This small molecule binds to this protein.
Small molecule (SMILES): CC(=O)N[C@H]1[C@H](O[C@H]2[C@H](O)[C@@H](NC(C)=O)CO[C@@H]2CO)O[C@H](CO)[C@@H](O)[C@@H]1O

Sequence of chain 1.B:
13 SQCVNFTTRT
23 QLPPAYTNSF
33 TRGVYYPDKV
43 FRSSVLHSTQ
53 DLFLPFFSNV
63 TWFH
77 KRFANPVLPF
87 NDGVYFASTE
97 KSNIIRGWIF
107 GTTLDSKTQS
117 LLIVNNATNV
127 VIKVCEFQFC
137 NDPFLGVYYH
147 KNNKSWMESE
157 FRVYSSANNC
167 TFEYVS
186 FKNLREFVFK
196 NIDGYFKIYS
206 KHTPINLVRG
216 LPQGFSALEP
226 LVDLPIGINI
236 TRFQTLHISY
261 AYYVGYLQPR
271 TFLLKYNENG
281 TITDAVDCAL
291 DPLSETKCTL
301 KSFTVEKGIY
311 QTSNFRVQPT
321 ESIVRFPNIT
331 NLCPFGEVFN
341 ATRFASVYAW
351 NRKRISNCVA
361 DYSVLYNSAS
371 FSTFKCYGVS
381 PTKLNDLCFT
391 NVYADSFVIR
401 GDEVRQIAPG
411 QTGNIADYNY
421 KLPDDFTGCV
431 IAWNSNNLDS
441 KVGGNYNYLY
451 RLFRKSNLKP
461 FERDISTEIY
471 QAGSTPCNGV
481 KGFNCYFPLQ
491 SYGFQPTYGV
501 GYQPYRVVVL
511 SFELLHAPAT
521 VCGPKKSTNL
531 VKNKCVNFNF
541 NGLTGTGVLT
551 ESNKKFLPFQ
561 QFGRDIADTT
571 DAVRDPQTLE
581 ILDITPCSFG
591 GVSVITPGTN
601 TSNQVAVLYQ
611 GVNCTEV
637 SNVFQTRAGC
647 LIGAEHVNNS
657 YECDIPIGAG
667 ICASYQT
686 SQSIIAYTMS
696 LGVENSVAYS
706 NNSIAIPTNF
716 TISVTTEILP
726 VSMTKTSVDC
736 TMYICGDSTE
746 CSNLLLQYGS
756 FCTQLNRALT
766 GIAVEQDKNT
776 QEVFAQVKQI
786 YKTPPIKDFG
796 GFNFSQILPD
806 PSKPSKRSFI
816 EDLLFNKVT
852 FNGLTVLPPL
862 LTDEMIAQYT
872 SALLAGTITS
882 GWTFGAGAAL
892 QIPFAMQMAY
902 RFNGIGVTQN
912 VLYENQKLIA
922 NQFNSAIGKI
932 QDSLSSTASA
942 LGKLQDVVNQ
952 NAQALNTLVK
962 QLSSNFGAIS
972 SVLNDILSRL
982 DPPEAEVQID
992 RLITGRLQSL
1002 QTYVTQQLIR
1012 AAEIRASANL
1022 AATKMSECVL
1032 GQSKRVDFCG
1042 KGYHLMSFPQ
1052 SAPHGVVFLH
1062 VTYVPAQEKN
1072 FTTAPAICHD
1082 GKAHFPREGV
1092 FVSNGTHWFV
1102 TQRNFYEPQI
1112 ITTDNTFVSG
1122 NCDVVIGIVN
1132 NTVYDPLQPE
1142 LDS

Binding-site contacts:
Ligand atom C7 contacts residue ASN1131 of chain 1.B at 3.3 Å.
Ligand atom O5 contacts residue ASN1131 of chain 1.B at 2.4 Å (h-bond).
Ligand atom O6 contacts residue ASN1131 of chain 1.B at 4.5 Å.
Ligand atom O7 contacts residue ASN1131 of chain 1.B at 3.7 Å.
Ligand atom C5 contacts residue ASN1131 of chain 1.B at 3.7 Å.
Ligand atom C4 contacts residue ASN1131 of chain 1.B at 4.2 Å.
Ligand atom C3 contacts residue ASN1131 of chain 1.B at 3.8 Å.
Ligand atom N2 contacts residue ASN1131 of chain 1.B at 2.7 Å (h-bond).
Ligand atom C1 contacts residue ASN1131 of chain 1.B at 1.4 Å.
Ligand atom C8 contacts residue ASN1131 of chain 1.B at 3.6 Å.
Ligand atom C2 contacts residue ASN1131 of chain 1.B at 2.5 Å.